This protein binds this small molecule.
Small molecule (SMILES): Nc1ncnc2c1ncn2[C@H]1C[C@H](O)[C@@H](COP(=O)(O)O)O1

Sequence of chain 1.EB:
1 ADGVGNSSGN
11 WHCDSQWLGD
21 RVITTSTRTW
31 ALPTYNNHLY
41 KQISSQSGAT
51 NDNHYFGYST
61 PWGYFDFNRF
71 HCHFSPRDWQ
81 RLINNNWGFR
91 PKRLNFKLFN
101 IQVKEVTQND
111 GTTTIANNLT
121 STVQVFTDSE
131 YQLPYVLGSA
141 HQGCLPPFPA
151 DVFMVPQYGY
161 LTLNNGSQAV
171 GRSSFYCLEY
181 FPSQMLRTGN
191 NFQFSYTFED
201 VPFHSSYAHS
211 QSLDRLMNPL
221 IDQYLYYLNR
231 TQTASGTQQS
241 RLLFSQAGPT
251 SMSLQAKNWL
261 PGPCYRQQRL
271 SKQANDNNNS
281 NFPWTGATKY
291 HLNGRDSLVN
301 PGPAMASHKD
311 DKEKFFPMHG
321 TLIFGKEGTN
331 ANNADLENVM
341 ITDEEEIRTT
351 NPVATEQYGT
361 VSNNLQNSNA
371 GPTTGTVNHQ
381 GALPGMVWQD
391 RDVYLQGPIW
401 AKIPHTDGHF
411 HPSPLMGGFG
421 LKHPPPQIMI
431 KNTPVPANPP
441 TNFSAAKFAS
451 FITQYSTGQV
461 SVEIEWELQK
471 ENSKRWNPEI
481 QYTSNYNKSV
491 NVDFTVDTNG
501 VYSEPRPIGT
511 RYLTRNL

Sequence of chain 1.FB:
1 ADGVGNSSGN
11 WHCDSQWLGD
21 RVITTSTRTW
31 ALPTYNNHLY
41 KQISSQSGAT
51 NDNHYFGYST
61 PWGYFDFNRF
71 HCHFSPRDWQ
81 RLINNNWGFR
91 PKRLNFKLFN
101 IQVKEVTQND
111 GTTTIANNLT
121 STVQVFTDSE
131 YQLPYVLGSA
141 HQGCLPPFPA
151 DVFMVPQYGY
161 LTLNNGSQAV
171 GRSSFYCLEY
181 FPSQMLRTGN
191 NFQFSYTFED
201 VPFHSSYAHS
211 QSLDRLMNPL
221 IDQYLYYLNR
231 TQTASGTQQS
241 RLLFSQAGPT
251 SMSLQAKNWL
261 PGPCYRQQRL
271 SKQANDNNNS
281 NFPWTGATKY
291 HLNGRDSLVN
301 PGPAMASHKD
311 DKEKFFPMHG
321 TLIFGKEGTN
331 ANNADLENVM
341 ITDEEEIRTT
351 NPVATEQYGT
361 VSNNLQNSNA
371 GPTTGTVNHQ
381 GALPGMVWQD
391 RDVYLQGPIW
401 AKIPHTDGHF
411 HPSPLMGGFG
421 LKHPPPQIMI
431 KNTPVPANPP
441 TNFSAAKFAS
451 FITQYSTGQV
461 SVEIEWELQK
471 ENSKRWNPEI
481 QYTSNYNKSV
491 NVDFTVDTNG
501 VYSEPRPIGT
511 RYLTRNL

Binding-site contacts:
Ligand atom N1 contacts residue PRO412 of chain 1.EB at 3.7 Å.
Ligand atom N6 contacts residue VAL201 of chain 1.EB at 4.5 Å.
Ligand atom C8 contacts residue PRO202 of chain 1.EB at 4.4 Å (hydrophobic).
Ligand atom C6 contacts residue GLY420 of chain 1.EB at 4.3 Å.
Ligand atom C8 contacts residue HIS411 of chain 1.EB at 3.4 Å.
Ligand atom C5 contacts residue PRO412 of chain 1.EB at 4.1 Å (hydrophobic).
Ligand atom N1 contacts residue GLY420 of chain 1.EB at 3.2 Å (h-bond).
Ligand atom N6 contacts residue GLY420 of chain 1.EB at 3.6 Å.
Ligand atom O3' contacts residue HIS409 of chain 1.FB at 4.4 Å.
Ligand atom C4 contacts residue PRO202 of chain 1.EB at 4.0 Å (hydrophobic).
Ligand atom N7 contacts residue HIS411 of chain 1.EB at 3.7 Å.
Ligand atom N7 contacts residue PRO202 of chain 1.EB at 4.2 Å.
Ligand atom C2 contacts residue PRO202 of chain 1.EB at 4.0 Å (hydrophobic).
Ligand atom N9 contacts residue PRO412 of chain 1.EB at 4.4 Å.
Ligand atom O3P contacts residue PRO202 of chain 1.EB at 4.1 Å.
Ligand atom N1 contacts residue VAL201 of chain 1.EB at 4.0 Å.
Ligand atom N6 contacts residue PRO412 of chain 1.EB at 3.6 Å.
Ligand atom O4' contacts residue PRO202 of chain 1.EB at 4.4 Å.
Ligand atom N3 contacts residue PRO412 of chain 1.EB at 4.0 Å.
Ligand atom C5 contacts residue PRO202 of chain 1.EB at 3.9 Å (hydrophobic).
Ligand atom N6 contacts residue SER413 of chain 1.EB at 3.6 Å.
Ligand atom C6 contacts residue PRO412 of chain 1.EB at 3.6 Å (hydrophobic).
Ligand atom C6 contacts residue SER413 of chain 1.EB at 4.4 Å.
Ligand atom N9 contacts residue HIS411 of chain 1.EB at 4.5 Å.
Ligand atom N7 contacts residue SER413 of chain 1.EB at 4.3 Å.
Ligand atom C5' contacts residue PRO202 of chain 1.EB at 4.2 Å (hydrophobic).
Ligand atom P contacts residue PRO202 of chain 1.EB at 4.4 Å.
Ligand atom O5' contacts residue PRO202 of chain 1.EB at 4.1 Å.
Ligand atom C6 contacts residue VAL201 of chain 1.EB at 4.5 Å (hydrophobic).
Ligand atom C2' contacts residue HIS411 of chain 1.EB at 4.3 Å.
Ligand atom C2 contacts residue GLY420 of chain 1.EB at 3.8 Å.
Ligand atom N9 contacts residue PRO202 of chain 1.EB at 4.3 Å.
Ligand atom C6 contacts residue PRO202 of chain 1.EB at 4.0 Å (hydrophobic).
Ligand atom N1 contacts residue PRO202 of chain 1.EB at 4.0 Å.
Ligand atom N3 contacts residue PRO202 of chain 1.EB at 4.2 Å.
Ligand atom O1P contacts residue PRO202 of chain 1.EB at 4.1 Å.
Ligand atom C4 contacts residue PRO412 of chain 1.EB at 4.1 Å (hydrophobic).
Ligand atom C2 contacts residue PRO412 of chain 1.EB at 4.2 Å (hydrophobic).